Sequence of chain 1.B:
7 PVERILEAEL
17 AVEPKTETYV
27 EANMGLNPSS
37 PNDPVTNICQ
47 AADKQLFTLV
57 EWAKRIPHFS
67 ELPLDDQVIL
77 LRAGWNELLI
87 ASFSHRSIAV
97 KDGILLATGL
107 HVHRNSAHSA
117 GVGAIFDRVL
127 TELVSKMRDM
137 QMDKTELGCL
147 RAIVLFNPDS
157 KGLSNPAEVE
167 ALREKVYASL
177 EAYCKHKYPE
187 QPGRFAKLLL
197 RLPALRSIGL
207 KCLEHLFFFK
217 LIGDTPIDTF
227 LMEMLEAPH

Binding-site contacts:
Ligand atom C10 contacts residue GLN51 of chain 1.B at 4.0 Å.
Ligand atom C1 contacts residue ALA48 of chain 1.B at 4.0 Å (hydrophobic).
Ligand atom C20 contacts residue ILE218 of chain 1.B at 4.2 Å (hydrophobic).
Ligand atom C11 contacts residue ILE218 of chain 1.B at 3.8 Å (hydrophobic).
Ligand atom O2 contacts residue PHE89 of chain 1.B at 3.4 Å.
Ligand atom C17 contacts residue ALA48 of chain 1.B at 3.1 Å (hydrophobic).
Ligand atom C19 contacts residue GLN51 of chain 1.B at 3.9 Å.
Ligand atom C7 contacts residue TRP81 of chain 1.B at 4.2 Å (hydrophobic).
Ligand atom C15 contacts residue GLN51 of chain 1.B at 3.9 Å.
Ligand atom C8 contacts residue PHE214 of chain 1.B at 4.1 Å (hydrophobic).
Ligand atom C20 contacts residue LEU102 of chain 1.B at 3.5 Å (hydrophobic).
Ligand atom C15 contacts residue ALA103 of chain 1.B at 3.6 Å (hydrophobic).
Ligand atom C16 contacts residue PHE215 of chain 1.B at 3.3 Å (hydrophobic).
Ligand atom C16 contacts residue PHE214 of chain 1.B at 3.6 Å (hydrophobic).
Ligand atom C12 contacts residue GLN51 of chain 1.B at 3.8 Å.
Ligand atom C13 contacts residue LEU217 of chain 1.B at 4.2 Å (hydrophobic).
Ligand atom C10 contacts residue ILE218 of chain 1.B at 4.1 Å (hydrophobic).
Ligand atom C19 contacts residue LEU52 of chain 1.B at 3.6 Å (hydrophobic).
Ligand atom O1 contacts residue ARG92 of chain 1.B at 3.7 Å.
Ligand atom C17 contacts residue ILE218 of chain 1.B at 3.3 Å (hydrophobic).
Ligand atom C15 contacts residue ARG92 of chain 1.B at 3.7 Å.
Ligand atom O2 contacts residue ARG92 of chain 1.B at 3.0 Å (salt-bridge).
Ligand atom C15 contacts residue LEU102 of chain 1.B at 4.2 Å (hydrophobic).
Ligand atom C18 contacts residue TRP81 of chain 1.B at 3.5 Å (hydrophobic).
Ligand atom C18 contacts residue LEU52 of chain 1.B at 3.5 Å (hydrophobic).
Ligand atom O1 contacts residue ALA103 of chain 1.B at 2.7 Å (h-bond).
Ligand atom C17 contacts residue ILE44 of chain 1.B at 3.5 Å (hydrophobic).
Ligand atom C20 contacts residue LEU217 of chain 1.B at 3.5 Å (hydrophobic).
Ligand atom O2 contacts residue ALA103 of chain 1.B at 3.9 Å.
Ligand atom C7 contacts residue ALA48 of chain 1.B at 4.1 Å (hydrophobic).
Ligand atom C11 contacts residue GLN51 of chain 1.B at 3.7 Å.
Ligand atom C9 contacts residue GLN51 of chain 1.B at 4.1 Å.
Ligand atom C13 contacts residue GLN51 of chain 1.B at 3.9 Å.
Ligand atom O1 contacts residue LEU102 of chain 1.B at 3.3 Å.
Ligand atom C19 contacts residue LEU85 of chain 1.B at 2.9 Å (hydrophobic).
Ligand atom C14 contacts residue GLN51 of chain 1.B at 3.3 Å.
Ligand atom C6 contacts residue ALA48 of chain 1.B at 4.0 Å (hydrophobic).
Ligand atom C15 contacts residue PHE89 of chain 1.B at 4.1 Å (hydrophobic).
Ligand atom C9 contacts residue LEU85 of chain 1.B at 4.2 Å (hydrophobic).
Ligand atom C8 contacts residue ALA48 of chain 1.B at 4.2 Å (hydrophobic).

This protein binds this small molecule.
Small molecule (SMILES): CC1=C(/C=C/C(C)=C/C=C/C(C)=C/C(=O)O)C(C)(C)CCC1